Binding-site contacts:
Ligand atom C1 contacts residue THR67 of chain 1.D at 4.5 Å.
Ligand atom N2 contacts residue ASN65 of chain 1.D at 2.8 Å (h-bond).
Ligand atom C1 contacts residue ASN65 of chain 1.D at 1.4 Å.
Ligand atom C2 contacts residue ASN65 of chain 1.D at 2.5 Å.
Ligand atom O5 contacts residue ASN70 of chain 1.D at 4.0 Å.
Ligand atom C8 contacts residue GLN352 of chain 1.D at 3.4 Å.
Ligand atom O7 contacts residue GLN352 of chain 1.D at 4.2 Å.
Ligand atom C8 contacts residue ASN65 of chain 1.D at 3.8 Å.
Ligand atom O5 contacts residue ASN65 of chain 1.D at 2.3 Å (h-bond).
Ligand atom C7 contacts residue ASN65 of chain 1.D at 3.6 Å.
Ligand atom C5 contacts residue ASN70 of chain 1.D at 4.5 Å.
Ligand atom C3 contacts residue ASN65 of chain 1.D at 3.9 Å.
Ligand atom C7 contacts residue GLN352 of chain 1.D at 3.8 Å.
Ligand atom C4 contacts residue ASN65 of chain 1.D at 4.3 Å.
Ligand atom N2 contacts residue GLN352 of chain 1.D at 4.3 Å.
Ligand atom O6 contacts residue ASN65 of chain 1.D at 4.4 Å.
Ligand atom C8 contacts residue ASN350 of chain 1.D at 4.1 Å.
Ligand atom C1 contacts residue ASN70 of chain 1.D at 3.9 Å.
Ligand atom C5 contacts residue ASN65 of chain 1.D at 3.6 Å.

Sequence of chain 1.D:
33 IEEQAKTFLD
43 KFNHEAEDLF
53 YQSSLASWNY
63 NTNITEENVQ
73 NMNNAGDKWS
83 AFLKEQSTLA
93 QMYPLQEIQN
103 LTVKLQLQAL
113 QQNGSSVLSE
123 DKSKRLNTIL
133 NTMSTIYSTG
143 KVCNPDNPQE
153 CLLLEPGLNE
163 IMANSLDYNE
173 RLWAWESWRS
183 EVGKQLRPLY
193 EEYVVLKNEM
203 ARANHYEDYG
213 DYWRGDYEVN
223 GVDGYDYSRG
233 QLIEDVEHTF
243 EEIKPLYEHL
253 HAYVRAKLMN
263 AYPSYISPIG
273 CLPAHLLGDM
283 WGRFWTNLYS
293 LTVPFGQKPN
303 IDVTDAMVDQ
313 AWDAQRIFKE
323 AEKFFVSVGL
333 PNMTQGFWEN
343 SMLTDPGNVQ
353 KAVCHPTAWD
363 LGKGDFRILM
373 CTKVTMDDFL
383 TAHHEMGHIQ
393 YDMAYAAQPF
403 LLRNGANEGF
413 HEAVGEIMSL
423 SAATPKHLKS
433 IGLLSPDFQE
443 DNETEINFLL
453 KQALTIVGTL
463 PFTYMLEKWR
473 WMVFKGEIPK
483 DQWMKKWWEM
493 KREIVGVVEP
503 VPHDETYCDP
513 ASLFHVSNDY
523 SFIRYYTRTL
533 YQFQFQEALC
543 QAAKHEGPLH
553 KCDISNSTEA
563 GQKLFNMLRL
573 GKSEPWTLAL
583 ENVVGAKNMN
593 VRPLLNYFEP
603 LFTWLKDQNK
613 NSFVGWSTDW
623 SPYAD

A small-molecule ligand and the protein it binds are described below.
Small molecule (SMILES): CC(=O)N[C@H]1[C@H](O[C@H]2[C@H](O)[C@@H](NC(C)=O)CO[C@@H]2CO)O[C@H](CO)[C@@H](O)[C@@H]1O